Sequence of chain 1.A:
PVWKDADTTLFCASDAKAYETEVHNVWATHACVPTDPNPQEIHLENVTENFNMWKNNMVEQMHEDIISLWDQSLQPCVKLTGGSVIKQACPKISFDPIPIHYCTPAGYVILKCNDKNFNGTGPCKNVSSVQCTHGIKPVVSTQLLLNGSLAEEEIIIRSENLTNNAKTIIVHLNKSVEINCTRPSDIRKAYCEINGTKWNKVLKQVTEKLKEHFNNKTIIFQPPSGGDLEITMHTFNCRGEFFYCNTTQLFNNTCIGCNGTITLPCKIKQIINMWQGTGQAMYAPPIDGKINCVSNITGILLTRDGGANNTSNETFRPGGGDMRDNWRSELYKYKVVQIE

A small-molecule ligand and the protein it binds are described below.
Small molecule (SMILES): CC(=O)N[C@@H]1[C@@H](O)[C@H](O)[C@@H](CO)O[C@H]1O

Binding-site contacts:
Ligand atom C7 contacts residue GLU154 of chain 1.A at 4.3 Å.
Ligand atom C1 contacts residue ASN175 of chain 1.A at 1.4 Å.
Ligand atom C1 contacts residue GLN214 of chain 1.A at 4.3 Å.
Ligand atom C5 contacts residue ASN175 of chain 1.A at 3.6 Å.
Ligand atom C5 contacts residue GLU155 of chain 1.A at 4.4 Å.
Ligand atom C5 contacts residue ILE156 of chain 1.A at 4.4 Å (hydrophobic).
Ligand atom C6 contacts residue ILE156 of chain 1.A at 4.2 Å (hydrophobic).
Ligand atom C2 contacts residue GLU154 of chain 1.A at 4.1 Å.
Ligand atom C5 contacts residue GLN214 of chain 1.A at 4.5 Å.
Ligand atom N2 contacts residue ASN175 of chain 1.A at 2.9 Å (h-bond).
Ligand atom O5 contacts residue GLU155 of chain 1.A at 3.5 Å.
Ligand atom C6 contacts residue LYS218 of chain 1.A at 4.4 Å.
Ligand atom C1 contacts residue GLU154 of chain 1.A at 3.8 Å.
Ligand atom O7 contacts residue ASN175 of chain 1.A at 3.4 Å (h-bond).
Ligand atom C8 contacts residue ASN175 of chain 1.A at 4.5 Å.
Ligand atom C4 contacts residue ASN175 of chain 1.A at 4.2 Å.
Ligand atom C1 contacts residue ILE156 of chain 1.A at 4.1 Å (hydrophobic).
Ligand atom C6 contacts residue GLU155 of chain 1.A at 3.6 Å.
Ligand atom O6 contacts residue LYS218 of chain 1.A at 3.4 Å.
Ligand atom O6 contacts residue ILE156 of chain 1.A at 3.2 Å (h-bond).
Ligand atom C1 contacts residue GLU155 of chain 1.A at 4.2 Å.
Ligand atom O5 contacts residue ASN175 of chain 1.A at 2.3 Å (h-bond).
Ligand atom C3 contacts residue ASN175 of chain 1.A at 3.8 Å.
Ligand atom C2 contacts residue ASN175 of chain 1.A at 2.4 Å.
Ligand atom O7 contacts residue GLU154 of chain 1.A at 3.5 Å (salt-bridge).
Ligand atom O5 contacts residue ILE156 of chain 1.A at 3.3 Å (h-bond).
Ligand atom O5 contacts residue GLU154 of chain 1.A at 4.0 Å.
Ligand atom C3 contacts residue GLN214 of chain 1.A at 4.3 Å.
Ligand atom O6 contacts residue GLU155 of chain 1.A at 3.6 Å.
Ligand atom C7 contacts residue ASN175 of chain 1.A at 3.4 Å.